Binding-site contacts:
Ligand atom N11 contacts residue ALA162 of chain 3.A at 3.7 Å.
Ligand atom O6 contacts residue ASN122 of chain 3.A at 3.7 Å.
Ligand atom C5 contacts residue ASP45 of chain 3.A at 3.7 Å.
Ligand atom C8 contacts residue GLY46 of chain 3.A at 3.7 Å.
Ligand atom C22 contacts residue ALA162 of chain 3.A at 3.6 Å (hydrophobic).
Ligand atom C6 contacts residue ASP45 of chain 3.A at 3.6 Å.
Ligand atom O7 contacts residue GLU123 of chain 3.A at 2.6 Å (salt-bridge).
Ligand atom N7 contacts residue SER166 of chain 3.A at 3.0 Å (h-bond).
Ligand atom C20 contacts residue GLU123 of chain 3.A at 3.3 Å.
Ligand atom C23 contacts residue THR161 of chain 3.A at 3.1 Å.
Ligand atom C25 contacts residue ASP45 of chain 3.A at 3.5 Å.
Ligand atom C21 contacts residue ALA162 of chain 3.A at 3.6 Å (hydrophobic).
Ligand atom C15 contacts residue TYR163 of chain 3.A at 3.6 Å (hydrophobic).
Ligand atom N11 contacts residue THR161 of chain 3.A at 2.4 Å (h-bond).
Ligand atom O6 contacts residue GLU123 of chain 3.A at 2.5 Å (salt-bridge).
Ligand atom N6 contacts residue TYR163 of chain 3.A at 3.5 Å.
Ligand atom N11 contacts residue PHE74 of chain 3.A at 3.5 Å.
Ligand atom N8 contacts residue TYR163 of chain 3.A at 3.6 Å.
Ligand atom N10 contacts residue SER158 of chain 3.A at 3.0 Å (h-bond).
Ligand atom C24 contacts residue ASP45 of chain 3.A at 3.7 Å.
Ligand atom N10 contacts residue THR161 of chain 3.A at 3.6 Å (h-bond).
Ligand atom N6 contacts residue ASP150 of chain 2.A at 3.1 Å (salt-bridge).
Ligand atom O6 contacts residue TYR163 of chain 3.A at 3.3 Å (h-bond).
Ligand atom C23 contacts residue PHE74 of chain 3.A at 3.6 Å (hydrophobic).
Ligand atom N6 contacts residue ALA185 of chain 2.A at 3.0 Å (h-bond).
Ligand atom C22 contacts residue THR161 of chain 3.A at 3.4 Å.
Ligand atom O8 contacts residue ASP45 of chain 3.A at 2.7 Å (salt-bridge).
Ligand atom O6 contacts residue ALA162 of chain 3.A at 3.1 Å.
Ligand atom N10 contacts residue ASN122 of chain 3.A at 2.9 Å (h-bond).
Ligand atom C17 contacts residue SER166 of chain 3.A at 3.1 Å.
Ligand atom C5 contacts residue ASN122 of chain 3.A at 3.8 Å.
Ligand atom O4 contacts residue HIS223 of chain 3.A at 3.1 Å.
Ligand atom N10 contacts residue TYR75 of chain 3.A at 3.4 Å (h-bond).
Ligand atom C16 contacts residue TYR163 of chain 3.A at 3.5 Å (hydrophobic).
Ligand atom C19 contacts residue GLU123 of chain 3.A at 3.4 Å.
Ligand atom N2 contacts residue ASP45 of chain 3.A at 3.5 Å (salt-bridge).
Ligand atom O7 contacts residue ASN122 of chain 3.A at 3.1 Å (h-bond).
Ligand atom N12 contacts residue THR161 of chain 3.A at 3.8 Å.
Ligand atom C19 contacts residue TYR163 of chain 3.A at 3.8 Å (hydrophobic).
Ligand atom N9 contacts residue ASN122 of chain 3.A at 2.9 Å (h-bond).

The small molecule below binds the protein below.
Small molecule (SMILES): NCCS(=O)(=O)NC[C@H]1O[C@@H](n2c(C#CCN(CC(=O)O)C[C@H]3O[C@@H](n4cnc5c(N)ncnc54)[C@H](O)[C@@H]3O)nc3c(N)ncnc32)[C@H](O)[C@@H]1O

Sequence of chain 2.A:
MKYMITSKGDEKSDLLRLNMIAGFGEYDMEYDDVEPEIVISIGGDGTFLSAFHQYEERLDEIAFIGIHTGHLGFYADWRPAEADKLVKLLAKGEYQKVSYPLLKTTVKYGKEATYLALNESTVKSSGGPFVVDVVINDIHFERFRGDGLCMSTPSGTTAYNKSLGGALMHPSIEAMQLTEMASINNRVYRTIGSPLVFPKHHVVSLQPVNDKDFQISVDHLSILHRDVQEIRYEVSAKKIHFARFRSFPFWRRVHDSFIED

Sequence of chain 3.A:
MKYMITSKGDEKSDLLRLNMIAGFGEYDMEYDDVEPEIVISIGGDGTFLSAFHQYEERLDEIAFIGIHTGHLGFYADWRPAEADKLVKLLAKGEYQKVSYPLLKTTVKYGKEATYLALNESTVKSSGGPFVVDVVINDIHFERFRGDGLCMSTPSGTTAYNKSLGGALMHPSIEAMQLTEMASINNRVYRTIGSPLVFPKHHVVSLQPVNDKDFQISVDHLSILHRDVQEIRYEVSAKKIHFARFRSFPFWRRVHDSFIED